Binding-site contacts:
Ligand atom C1 contacts residue ASN277 of chain 1.L at 1.4 Å.
Ligand atom O6 contacts residue MET106 of chain 1.X at 3.9 Å.
Ligand atom O2 contacts residue GLY56 of chain 1.X at 3.7 Å.
Ligand atom C2 contacts residue MET106 of chain 1.X at 3.9 Å (hydrophobic).
Ligand atom O7 contacts residue MET106 of chain 1.X at 3.3 Å.
Ligand atom O3 contacts residue LYS291 of chain 1.L at 3.5 Å (salt-bridge).
Ligand atom O7 contacts residue ASP55 of chain 1.X at 2.5 Å (salt-bridge).
Ligand atom O5 contacts residue GLN57 of chain 1.X at 3.7 Å.
Ligand atom C7 contacts residue ASN277 of chain 1.L at 3.8 Å.
Ligand atom C8 contacts residue ASP55 of chain 1.X at 2.9 Å.
Ligand atom C5 contacts residue GLN57 of chain 1.X at 2.8 Å.
Ligand atom C1 contacts residue VAL289 of chain 1.L at 4.1 Å (hydrophobic).
Ligand atom N2 contacts residue ASN277 of chain 1.L at 2.8 Å (h-bond).
Ligand atom O6 contacts residue GLY104 of chain 1.X at 3.7 Å.
Ligand atom N2 contacts residue VAL289 of chain 1.L at 3.6 Å.
Ligand atom O4 contacts residue GLN57 of chain 1.X at 3.0 Å (h-bond).
Ligand atom O2 contacts residue GLN57 of chain 1.X at 2.9 Å (h-bond).
Ligand atom O5 contacts residue GLY104 of chain 1.X at 3.3 Å (h-bond).
Ligand atom O6 contacts residue ARG103 of chain 1.X at 2.8 Å (salt-bridge).
Ligand atom O6 contacts residue THR58 of chain 1.X at 3.4 Å (h-bond).
Ligand atom C5 contacts residue ASN277 of chain 1.L at 3.7 Å.
Ligand atom O2 contacts residue ASP55 of chain 1.X at 3.7 Å.
Ligand atom O4 contacts residue LYS291 of chain 1.L at 3.5 Å (salt-bridge).
Ligand atom C2 contacts residue ASN277 of chain 1.L at 2.4 Å.
Ligand atom C6 contacts residue GLN57 of chain 1.X at 3.5 Å.
Ligand atom O7 contacts residue ASN277 of chain 1.L at 4.0 Å.
Ligand atom C3 contacts residue GLN57 of chain 1.X at 3.7 Å.
Ligand atom C2 contacts residue GLN57 of chain 1.X at 3.5 Å.
Ligand atom C3 contacts residue ASN277 of chain 1.L at 3.8 Å.
Ligand atom C3 contacts residue MET106 of chain 1.X at 4.1 Å (hydrophobic).
Ligand atom C4 contacts residue MET106 of chain 1.X at 4.1 Å (hydrophobic).
Ligand atom C1 contacts residue GLY104 of chain 1.X at 3.9 Å.
Ligand atom C1 contacts residue GLN57 of chain 1.X at 4.0 Å.
Ligand atom C6 contacts residue ARG103 of chain 1.X at 4.1 Å.
Ligand atom O5 contacts residue ASN277 of chain 1.L at 2.4 Å (h-bond).
Ligand atom C7 contacts residue MET106 of chain 1.X at 4.0 Å (hydrophobic).
Ligand atom C1 contacts residue GLN57 of chain 1.X at 3.9 Å.
Ligand atom C7 contacts residue ASP55 of chain 1.X at 3.1 Å.
Ligand atom O3 contacts residue MET106 of chain 1.X at 3.7 Å.
Ligand atom C4 contacts residue GLN57 of chain 1.X at 3.3 Å.

A small-molecule ligand and the protein it binds are described below.
Small molecule (SMILES): CC(=O)N[C@H]1[C@H](O[C@H]2[C@H](O)[C@@H](NC(C)=O)CO[C@@H]2CO)O[C@H](CO)[C@@H](O[C@@H]2O[C@H](CO[C@H]3O[C@H](CO[C@H]4O[C@H](CO)[C@@H](O)[C@H](O)[C@@H]4O)[C@@H](O)[C@H](O[C@H]4O[C@H](CO)[C@@H](O)[C@H](O)[C@@H]4O)[C@@H]3O)[C@@H](O)[C@H](O[C@H]3O[C@H](CO)[C@@H](O)[C@H](O)[C@@H]3O)[C@@H]2O)[C@@H]1O

Sequence of chain 1.X:
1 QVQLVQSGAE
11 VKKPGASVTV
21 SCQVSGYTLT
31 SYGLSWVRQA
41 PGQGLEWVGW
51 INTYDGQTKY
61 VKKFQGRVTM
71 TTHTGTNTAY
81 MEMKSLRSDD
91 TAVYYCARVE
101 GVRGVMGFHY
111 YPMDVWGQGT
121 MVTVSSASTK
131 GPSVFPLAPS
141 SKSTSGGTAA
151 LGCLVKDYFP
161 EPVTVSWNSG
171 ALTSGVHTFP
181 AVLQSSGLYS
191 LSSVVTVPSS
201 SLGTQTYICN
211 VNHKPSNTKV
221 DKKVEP

Sequence of chain 1.L:
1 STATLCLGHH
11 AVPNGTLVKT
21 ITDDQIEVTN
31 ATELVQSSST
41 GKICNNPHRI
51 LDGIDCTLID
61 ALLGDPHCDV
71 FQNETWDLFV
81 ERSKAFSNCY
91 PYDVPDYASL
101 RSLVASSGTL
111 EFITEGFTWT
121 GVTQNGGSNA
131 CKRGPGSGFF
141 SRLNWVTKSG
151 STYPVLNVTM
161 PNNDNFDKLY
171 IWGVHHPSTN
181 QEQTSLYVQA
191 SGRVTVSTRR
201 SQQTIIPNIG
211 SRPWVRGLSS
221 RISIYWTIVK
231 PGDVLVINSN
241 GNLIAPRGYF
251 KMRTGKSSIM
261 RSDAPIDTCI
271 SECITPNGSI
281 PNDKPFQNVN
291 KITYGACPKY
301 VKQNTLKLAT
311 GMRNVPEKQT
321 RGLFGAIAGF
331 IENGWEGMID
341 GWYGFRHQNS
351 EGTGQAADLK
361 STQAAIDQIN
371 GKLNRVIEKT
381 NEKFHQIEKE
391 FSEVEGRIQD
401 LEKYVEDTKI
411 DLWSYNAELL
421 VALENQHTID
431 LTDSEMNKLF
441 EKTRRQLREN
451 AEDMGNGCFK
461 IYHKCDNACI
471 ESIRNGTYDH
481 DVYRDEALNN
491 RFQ